This protein binds this small molecule.
Small molecule (SMILES): CC(=O)N[C@H]1[C@H]([C@H](O)[C@H](O)CO)O[C@@](O[C@H]2[C@@H](O)[C@@H](CO)O[C@@H](O[C@H]3[C@H](O)[C@@H](O)[C@H](O)O[C@@H]3CO)[C@@H]2O)(C(=O)O)C[C@@H]1O

Sequence of chain 6.B:
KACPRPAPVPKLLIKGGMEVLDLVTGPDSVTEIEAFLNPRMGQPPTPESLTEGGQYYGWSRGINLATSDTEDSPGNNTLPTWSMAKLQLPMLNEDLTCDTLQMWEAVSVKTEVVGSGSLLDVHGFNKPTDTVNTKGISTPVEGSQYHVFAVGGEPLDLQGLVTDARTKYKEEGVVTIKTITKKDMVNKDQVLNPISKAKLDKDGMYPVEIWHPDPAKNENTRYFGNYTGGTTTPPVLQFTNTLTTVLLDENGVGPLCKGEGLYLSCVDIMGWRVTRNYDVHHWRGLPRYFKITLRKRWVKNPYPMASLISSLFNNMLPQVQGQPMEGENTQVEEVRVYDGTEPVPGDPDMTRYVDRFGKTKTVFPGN

Sequence of chain 6.A:
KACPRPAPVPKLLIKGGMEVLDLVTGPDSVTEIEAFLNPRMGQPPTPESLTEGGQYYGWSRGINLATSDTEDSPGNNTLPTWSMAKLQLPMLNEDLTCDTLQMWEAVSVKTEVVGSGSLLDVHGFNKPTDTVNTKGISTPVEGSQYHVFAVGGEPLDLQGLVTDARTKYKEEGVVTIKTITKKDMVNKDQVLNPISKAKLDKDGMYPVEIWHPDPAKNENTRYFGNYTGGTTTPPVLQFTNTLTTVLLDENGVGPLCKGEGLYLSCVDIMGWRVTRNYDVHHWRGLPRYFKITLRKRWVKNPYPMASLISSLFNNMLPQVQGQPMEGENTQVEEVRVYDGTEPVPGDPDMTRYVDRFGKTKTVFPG

Binding-site contacts:
Ligand atom C10 contacts residue TYR72 of chain 6.A at 3.8 Å (hydrophobic).
Ligand atom C3 contacts residue ARG77 of chain 6.A at 3.8 Å.
Ligand atom O3 contacts residue GLY78 of chain 6.A at 3.6 Å.
Ligand atom C3 contacts residue GLY78 of chain 6.A at 3.7 Å.
Ligand atom N5 contacts residue TYR72 of chain 6.A at 2.9 Å (h-bond).
Ligand atom C6 contacts residue ASN93 of chain 6.A at 3.1 Å.
Ligand atom O10 contacts residue ASN293 of chain 6.A at 4.3 Å.
Ligand atom O6 contacts residue ASN93 of chain 6.A at 2.9 Å (h-bond).
Ligand atom C2 contacts residue GLY78 of chain 6.A at 4.1 Å.
Ligand atom C4 contacts residue VAL296 of chain 6.A at 4.2 Å (hydrophobic).
Ligand atom C3 contacts residue VAL296 of chain 6.A at 3.4 Å (hydrophobic).
Ligand atom C11 contacts residue TYR72 of chain 6.A at 3.9 Å (hydrophobic).
Ligand atom C1 contacts residue GLY78 of chain 6.A at 4.2 Å.
Ligand atom C4 contacts residue ARG77 of chain 6.A at 4.3 Å.
Ligand atom C6 contacts residue THR94 of chain 6.A at 3.9 Å.
Ligand atom O8 contacts residue ARG77 of chain 6.A at 3.3 Å (salt-bridge).
Ligand atom C11 contacts residue ASP85 of chain 6.B at 3.5 Å.
Ligand atom C4 contacts residue GLY78 of chain 6.A at 3.6 Å.
Ligand atom C6 contacts residue TYR72 of chain 6.A at 3.9 Å (hydrophobic).
Ligand atom O4 contacts residue GLY78 of chain 6.A at 3.3 Å.
Ligand atom O1A contacts residue TYR72 of chain 6.A at 3.7 Å.
Ligand atom O4 contacts residue ASN80 of chain 6.A at 4.1 Å.
Ligand atom O4 contacts residue THR291 of chain 6.A at 3.5 Å.
Ligand atom C3 contacts residue GLY78 of chain 6.A at 4.2 Å.
Ligand atom O4 contacts residue VAL296 of chain 6.A at 3.7 Å.
Ligand atom C4 contacts residue TYR72 of chain 6.A at 3.7 Å (hydrophobic).
Ligand atom C3 contacts residue HIS298 of chain 6.A at 4.1 Å.
Ligand atom O4 contacts residue ILE79 of chain 6.A at 3.7 Å.
Ligand atom C4 contacts residue HIS298 of chain 6.A at 3.6 Å.
Ligand atom C1 contacts residue TYR72 of chain 6.A at 4.1 Å (hydrophobic).
Ligand atom C5 contacts residue ASN93 of chain 6.A at 3.6 Å.
Ligand atom O1A contacts residue GLY78 of chain 6.A at 3.4 Å (h-bond).
Ligand atom O8 contacts residue TYR72 of chain 6.A at 3.9 Å.
Ligand atom O4 contacts residue HIS298 of chain 6.A at 2.7 Å (h-bond).
Ligand atom O1B contacts residue TYR72 of chain 6.A at 4.1 Å.
Ligand atom C5 contacts residue TYR72 of chain 6.A at 3.7 Å (hydrophobic).
Ligand atom O1A contacts residue ARG77 of chain 6.A at 3.1 Å.
Ligand atom O1B contacts residue ARG77 of chain 6.A at 3.0 Å (salt-bridge).
Ligand atom O4 contacts residue TYR72 of chain 6.A at 4.2 Å.
Ligand atom C1 contacts residue ARG77 of chain 6.A at 3.5 Å.